This small molecule binds to this protein.
Small molecule (SMILES): CC(=O)N[C@H]1[C@H](O[C@H]2[C@H](O)[C@@H](NC(C)=O)CO[C@@H]2CO)O[C@H](CO)[C@@H](O)[C@@H]1O

Binding-site contacts:
Ligand atom O5 contacts residue GLN1071 of chain 1.A at 3.9 Å.
Ligand atom C8 contacts residue LEU922 of chain 1.A at 4.2 Å (hydrophobic).
Ligand atom C7 contacts residue ASN717 of chain 1.A at 3.4 Å.
Ligand atom C5 contacts residue LEU922 of chain 1.A at 4.0 Å (hydrophobic).
Ligand atom N2 contacts residue LEU922 of chain 1.A at 4.3 Å.
Ligand atom C8 contacts residue GLN926 of chain 1.A at 4.2 Å.
Ligand atom O4 contacts residue LEU922 of chain 1.A at 3.6 Å.
Ligand atom C4 contacts residue ASN717 of chain 1.A at 4.2 Å.
Ligand atom O7 contacts residue LEU922 of chain 1.A at 3.6 Å.
Ligand atom C4 contacts residue LEU922 of chain 1.A at 4.3 Å (hydrophobic).
Ligand atom C3 contacts residue ASN717 of chain 1.A at 3.8 Å.
Ligand atom C7 contacts residue LEU922 of chain 1.A at 3.8 Å (hydrophobic).
Ligand atom O7 contacts residue ASN717 of chain 1.A at 3.5 Å (h-bond).
Ligand atom O7 contacts residue GLN1071 of chain 1.A at 3.8 Å.
Ligand atom C5 contacts residue ASN717 of chain 1.A at 3.6 Å.
Ligand atom C8 contacts residue ASN717 of chain 1.A at 4.5 Å.
Ligand atom C6 contacts residue GLN926 of chain 1.A at 4.2 Å.
Ligand atom C2 contacts residue ASN717 of chain 1.A at 2.4 Å.
Ligand atom C5 contacts residue GLN926 of chain 1.A at 4.3 Å.
Ligand atom N2 contacts residue ASN717 of chain 1.A at 2.9 Å (h-bond).
Ligand atom C1 contacts residue GLN1071 of chain 1.A at 4.2 Å.
Ligand atom C1 contacts residue LEU922 of chain 1.A at 4.3 Å (hydrophobic).
Ligand atom O5 contacts residue ASN717 of chain 1.A at 2.3 Å (h-bond).
Ligand atom C1 contacts residue ASN717 of chain 1.A at 1.4 Å.

Sequence of chain 1.A:
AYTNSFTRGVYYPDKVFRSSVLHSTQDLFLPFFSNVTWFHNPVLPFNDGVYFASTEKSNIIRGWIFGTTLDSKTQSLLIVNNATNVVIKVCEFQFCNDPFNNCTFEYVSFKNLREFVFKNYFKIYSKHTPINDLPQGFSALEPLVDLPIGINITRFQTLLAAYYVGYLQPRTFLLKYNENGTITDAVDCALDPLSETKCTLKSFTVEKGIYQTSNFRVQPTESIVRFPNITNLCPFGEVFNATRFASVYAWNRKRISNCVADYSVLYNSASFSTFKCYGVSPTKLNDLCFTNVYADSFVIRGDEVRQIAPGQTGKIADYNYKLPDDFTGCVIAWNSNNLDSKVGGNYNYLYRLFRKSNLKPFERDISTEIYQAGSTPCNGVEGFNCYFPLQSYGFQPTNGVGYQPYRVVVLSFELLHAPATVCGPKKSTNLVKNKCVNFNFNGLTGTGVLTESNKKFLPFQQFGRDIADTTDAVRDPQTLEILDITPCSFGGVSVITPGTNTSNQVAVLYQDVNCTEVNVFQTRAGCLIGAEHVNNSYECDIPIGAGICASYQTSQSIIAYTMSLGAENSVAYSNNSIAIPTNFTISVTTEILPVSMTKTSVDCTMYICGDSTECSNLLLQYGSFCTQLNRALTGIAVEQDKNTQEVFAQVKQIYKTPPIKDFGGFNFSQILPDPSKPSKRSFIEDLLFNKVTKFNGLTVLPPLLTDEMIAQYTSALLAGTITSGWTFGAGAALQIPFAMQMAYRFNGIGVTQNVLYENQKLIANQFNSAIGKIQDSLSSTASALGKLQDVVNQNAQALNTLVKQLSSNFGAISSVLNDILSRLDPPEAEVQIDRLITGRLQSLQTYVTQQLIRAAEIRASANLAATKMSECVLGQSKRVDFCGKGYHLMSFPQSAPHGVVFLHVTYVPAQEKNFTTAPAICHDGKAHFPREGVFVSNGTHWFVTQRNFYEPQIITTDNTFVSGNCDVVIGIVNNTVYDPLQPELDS